Binding-site contacts:
Ligand atom OAC contacts residue TRP147 of chain 1.A at 3.3 Å.
Ligand atom O contacts residue LYS146 of chain 1.A at 3.2 Å (salt-bridge).
Ligand atom CZ contacts residue LYS66 of chain 1.A at 3.4 Å.
Ligand atom CE1 contacts residue LYS66 of chain 1.A at 3.4 Å.
Ligand atom N contacts residue GLU63 of chain 1.A at 2.9 Å (salt-bridge).
Ligand atom O contacts residue LYS66 of chain 1.A at 2.7 Å (salt-bridge).
Ligand atom OD1 contacts residue GLN97 of chain 1.A at 2.8 Å (h-bond).
Ligand atom CG contacts residue GLN70 of chain 1.A at 3.3 Å.
Ligand atom CB contacts residue TYR156 of chain 1.A at 3.2 Å (hydrophobic).
Ligand atom N contacts residue SER77 of chain 1.A at 3.1 Å (h-bond).
Ligand atom OXT contacts residue TYR84 of chain 1.A at 3.0 Å (h-bond).
Ligand atom O contacts residue TRP147 of chain 1.A at 3.3 Å (h-bond).
Ligand atom CA contacts residue TYR156 of chain 1.A at 3.3 Å (hydrophobic).
Ligand atom O contacts residue TYR84 of chain 1.A at 2.7 Å (h-bond).
Ligand atom C contacts residue THR143 of chain 1.A at 3.4 Å.
Ligand atom CB contacts residue SER77 of chain 1.A at 3.4 Å.
Ligand atom N contacts residue TYR7 of chain 1.A at 3.4 Å (h-bond).
Ligand atom OAC contacts residue LYS146 of chain 1.A at 3.3 Å (salt-bridge).
Ligand atom ND2 contacts residue GLN97 of chain 1.A at 3.2 Å (h-bond).
Ligand atom O contacts residue TYR7 of chain 1.A at 3.4 Å.
Ligand atom OAC contacts residue SER150 of chain 1.A at 2.4 Å (h-bond).
Ligand atom C contacts residue TYR84 of chain 1.A at 3.3 Å (hydrophobic).
Ligand atom O contacts residue TRP73 of chain 1.A at 3.2 Å (h-bond).
Ligand atom N contacts residue TYR159 of chain 1.A at 3.4 Å (h-bond).
Ligand atom CD contacts residue TYR159 of chain 1.A at 3.4 Å (hydrophobic).
Ligand atom N contacts residue TYR156 of chain 1.A at 3.3 Å (h-bond).
Ligand atom O contacts residue TYR159 of chain 1.A at 2.7 Å (h-bond).
Ligand atom OXT contacts residue ASN80 of chain 1.A at 2.9 Å (h-bond).
Ligand atom O contacts residue THR143 of chain 1.A at 2.5 Å (h-bond).
Ligand atom N contacts residue GLN70 of chain 1.A at 2.8 Å (h-bond).
Ligand atom CD1 contacts residue GLU63 of chain 1.A at 3.3 Å.
Ligand atom CAI contacts residue SER150 of chain 1.A at 3.3 Å.
Ligand atom CD1 contacts residue TRP147 of chain 1.A at 3.2 Å (hydrophobic).
Ligand atom CD1 contacts residue TRP73 of chain 1.A at 3.2 Å (hydrophobic).
Ligand atom OD1 contacts residue GLN70 of chain 1.A at 3.1 Å (h-bond).
Ligand atom OXT contacts residue LYS146 of chain 1.A at 3.2 Å (salt-bridge).
Ligand atom O contacts residue TRP147 of chain 1.A at 3.3 Å (h-bond).
Ligand atom N contacts residue TYR171 of chain 1.A at 2.7 Å (h-bond).
Ligand atom O contacts residue HIS155 of chain 1.A at 2.7 Å (h-bond).
Ligand atom N contacts residue TYR7 of chain 1.A at 2.7 Å (h-bond).

A protein and the small-molecule ligand that binds it are described below.
Small molecule (SMILES): CC(C)C[C@H](NC(=O)[C@H](C)NC(=O)C[C@H](NC(=O)[C@H](Cc1ccc(O)cc1)NC(=O)[C@H](CC(N)=O)NC(=O)CNC(=O)[C@@H]1CCCN1C(=O)[C@H](C)NC(=O)[C@@H](N)Cc1ccccc1)c1ccccc1[N+](=O)O)C(=O)O

Sequence of chain 1.A:
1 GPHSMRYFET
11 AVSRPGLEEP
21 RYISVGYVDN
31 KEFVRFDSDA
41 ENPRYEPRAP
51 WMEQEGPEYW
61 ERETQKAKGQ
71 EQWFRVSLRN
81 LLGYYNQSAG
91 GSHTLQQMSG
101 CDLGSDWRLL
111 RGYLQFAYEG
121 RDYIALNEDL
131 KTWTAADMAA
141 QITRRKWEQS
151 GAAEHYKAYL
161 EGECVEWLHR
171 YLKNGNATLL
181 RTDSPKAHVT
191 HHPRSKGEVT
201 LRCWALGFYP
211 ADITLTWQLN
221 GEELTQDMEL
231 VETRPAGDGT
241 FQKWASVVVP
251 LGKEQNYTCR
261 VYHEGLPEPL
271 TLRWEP